Sequence of chain 1.B:
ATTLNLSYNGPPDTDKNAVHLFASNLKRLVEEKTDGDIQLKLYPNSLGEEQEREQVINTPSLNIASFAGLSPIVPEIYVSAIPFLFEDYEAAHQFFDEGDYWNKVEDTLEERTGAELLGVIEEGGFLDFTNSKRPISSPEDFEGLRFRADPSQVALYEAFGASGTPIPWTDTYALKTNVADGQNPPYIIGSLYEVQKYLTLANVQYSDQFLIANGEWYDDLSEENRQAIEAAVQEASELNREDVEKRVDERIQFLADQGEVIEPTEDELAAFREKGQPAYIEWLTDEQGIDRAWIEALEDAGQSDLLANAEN

A protein and the small-molecule ligand that binds it are described below.
Small molecule (SMILES): C[C@@H](N)C(=O)O

Binding-site contacts:
Ligand atom O contacts residue TYR220 of chain 1.B at 4.4 Å.
Ligand atom CA contacts residue GLU152 of chain 1.B at 3.7 Å.
Ligand atom C contacts residue ASN216 of chain 1.B at 3.6 Å.
Ligand atom N contacts residue TYR220 of chain 1.B at 3.9 Å.
Ligand atom CA contacts residue ASP242 of chain 1.B at 4.4 Å.
Ligand atom N contacts residue DAL1 of chain 1.K at 3.6 Å.
Ligand atom CB contacts residue LEU156 of chain 1.B at 3.9 Å (hydrophobic).
Ligand atom N contacts residue SER241 of chain 1.B at 2.8 Å (h-bond).
Ligand atom O contacts residue DAL1 of chain 1.K at 2.3 Å (h-bond).
Ligand atom CB contacts residue SER241 of chain 1.B at 4.1 Å.
Ligand atom O contacts residue GLN243 of chain 1.B at 3.0 Å (h-bond).
Ligand atom CA contacts residue PRO217 of chain 1.B at 4.2 Å (hydrophobic).
Ligand atom CB contacts residue PRO217 of chain 1.B at 4.2 Å (hydrophobic).
Ligand atom N contacts residue GLN243 of chain 1.B at 4.4 Å.
Ligand atom CA contacts residue DAL1 of chain 1.K at 2.4 Å.
Ligand atom O contacts residue MSE179 of chain 1.B at 3.6 Å.
Ligand atom C contacts residue GLU152 of chain 1.B at 4.0 Å.
Ligand atom CB contacts residue ASN216 of chain 1.B at 3.2 Å.
Ligand atom O contacts residue SER95 of chain 1.B at 3.8 Å.
Ligand atom CB contacts residue MSE179 of chain 1.B at 3.9 Å.
Ligand atom C contacts residue GLN243 of chain 1.B at 3.9 Å.
Ligand atom C contacts residue DAL1 of chain 1.K at 1.3 Å.
Ligand atom C contacts residue MSE179 of chain 1.B at 3.8 Å.
Ligand atom CA contacts residue SER241 of chain 1.B at 3.6 Å.
Ligand atom O contacts residue GLU152 of chain 1.B at 3.8 Å.
Ligand atom N contacts residue GLU152 of chain 1.B at 2.8 Å (salt-bridge).
Ligand atom O contacts residue ASP242 of chain 1.B at 3.8 Å.
Ligand atom N contacts residue ASP242 of chain 1.B at 3.1 Å (salt-bridge).
Ligand atom CB contacts residue DAL1 of chain 1.K at 3.1 Å.
Ligand atom CA contacts residue ASN216 of chain 1.B at 3.2 Å.
Ligand atom CA contacts residue TYR220 of chain 1.B at 3.7 Å (hydrophobic).
Ligand atom C contacts residue TYR220 of chain 1.B at 3.9 Å (hydrophobic).